Binding-site contacts:
Ligand atom O3D contacts residue ILE327 of chain 1.B at 2.8 Å (h-bond).
Ligand atom C2E contacts residue ASP305 of chain 1.B at 3.2 Å.
Ligand atom O7 contacts residue ASN23 of chain 1.B at 3.3 Å.
Ligand atom O3 contacts residue ASP305 of chain 1.B at 3.3 Å (salt-bridge).
Ligand atom O1A contacts residue VAL163 of chain 1.B at 2.8 Å (h-bond).
Ligand atom O2A contacts residue SER162 of chain 1.B at 2.7 Å (h-bond).
Ligand atom O2B contacts residue GOL1 of chain 1.O at 3.0 Å (h-bond).
Ligand atom O7 contacts residue TRP95 of chain 1.B at 3.3 Å.
Ligand atom O3 contacts residue ASN23 of chain 1.B at 3.2 Å (h-bond).
Ligand atom O1E contacts residue ASP305 of chain 1.B at 3.1 Å (salt-bridge).
Ligand atom C5U contacts residue PRO121 of chain 1.B at 3.4 Å (hydrophobic).
Ligand atom C4U contacts residue PRO121 of chain 1.B at 3.0 Å (hydrophobic).
Ligand atom O1B contacts residue GOL1 of chain 1.O at 3.0 Å.
Ligand atom N3U contacts residue PRO121 of chain 1.B at 3.3 Å (h-bond).
Ligand atom O4U contacts residue PRO121 of chain 1.B at 3.3 Å (h-bond).
Ligand atom C8 contacts residue ASN23 of chain 1.B at 3.2 Å.
Ligand atom O4 contacts residue ASP305 of chain 1.B at 2.6 Å (salt-bridge).
Ligand atom O2E contacts residue PO41 of chain 1.M at 3.1 Å (h-bond).
Ligand atom C4 contacts residue ASP305 of chain 1.B at 3.3 Å.
Ligand atom C3E contacts residue PO41 of chain 1.M at 3.3 Å.
Ligand atom C3D contacts residue ILE327 of chain 1.B at 3.2 Å (hydrophobic).
Ligand atom C7 contacts residue ASN23 of chain 1.B at 3.0 Å.
Ligand atom N3U contacts residue ASP123 of chain 1.B at 2.8 Å (salt-bridge).
Ligand atom O1B contacts residue GLY164 of chain 1.B at 3.0 Å (h-bond).
Ligand atom O2E contacts residue LYS22 of chain 1.B at 2.8 Å (salt-bridge).
Ligand atom O2B contacts residue ARG120 of chain 1.B at 3.0 Å (salt-bridge).
Ligand atom O2D contacts residue ARG120 of chain 1.B at 3.3 Å.
Ligand atom O4U contacts residue VAL122 of chain 1.B at 3.1 Å.
Ligand atom O1E contacts residue ARG371 of chain 1.B at 2.6 Å (salt-bridge).
Ligand atom C1E contacts residue ASP305 of chain 1.B at 3.4 Å.
Ligand atom O4U contacts residue LEU124 of chain 1.B at 2.8 Å (h-bond).
Ligand atom C2E contacts residue PO41 of chain 1.M at 3.0 Å.
Ligand atom O2E contacts residue ARG371 of chain 1.B at 2.9 Å (salt-bridge).
Ligand atom O2U contacts residue LYS160 of chain 1.B at 3.2 Å (salt-bridge).
Ligand atom C1E contacts residue PO41 of chain 1.M at 3.2 Å.
Ligand atom O1E contacts residue ARG331 of chain 1.B at 3.2 Å (salt-bridge).
Ligand atom O4U contacts residue ASP123 of chain 1.B at 3.2 Å (salt-bridge).
Ligand atom N2 contacts residue PO41 of chain 1.M at 3.0 Å (h-bond).
Ligand atom O2E contacts residue ASN23 of chain 1.B at 3.3 Å (h-bond).
Ligand atom O4 contacts residue PHE328 of chain 1.B at 3.4 Å.

This small molecule binds to this protein.
Small molecule (SMILES): C=C(O[C@H]1[C@H](O)[C@@H](CO)O[C@H](O[P](=O)(O)O[P](=O)(O)OC[C@H]2O[C@@H](n3ccc(=O)[nH]c3=O)[C@H](O)[C@@H]2O)[C@@H]1NC(C)=O)C(=O)O

Sequence of chain 1.B:
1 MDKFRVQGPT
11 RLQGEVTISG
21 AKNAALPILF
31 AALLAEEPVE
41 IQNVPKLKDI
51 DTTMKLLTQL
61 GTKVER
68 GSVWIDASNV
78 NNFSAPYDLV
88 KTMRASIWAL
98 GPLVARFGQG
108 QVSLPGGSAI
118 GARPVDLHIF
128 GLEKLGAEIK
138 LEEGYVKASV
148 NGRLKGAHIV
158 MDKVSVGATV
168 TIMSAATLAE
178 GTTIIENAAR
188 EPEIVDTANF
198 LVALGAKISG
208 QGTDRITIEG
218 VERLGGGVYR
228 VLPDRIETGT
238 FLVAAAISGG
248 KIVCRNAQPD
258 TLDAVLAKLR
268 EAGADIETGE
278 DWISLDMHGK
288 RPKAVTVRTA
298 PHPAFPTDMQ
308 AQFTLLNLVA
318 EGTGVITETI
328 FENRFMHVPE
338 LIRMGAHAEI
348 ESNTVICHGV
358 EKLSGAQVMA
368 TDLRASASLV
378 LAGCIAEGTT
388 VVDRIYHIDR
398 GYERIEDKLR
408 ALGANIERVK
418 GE